Sequence of chain 1.G:
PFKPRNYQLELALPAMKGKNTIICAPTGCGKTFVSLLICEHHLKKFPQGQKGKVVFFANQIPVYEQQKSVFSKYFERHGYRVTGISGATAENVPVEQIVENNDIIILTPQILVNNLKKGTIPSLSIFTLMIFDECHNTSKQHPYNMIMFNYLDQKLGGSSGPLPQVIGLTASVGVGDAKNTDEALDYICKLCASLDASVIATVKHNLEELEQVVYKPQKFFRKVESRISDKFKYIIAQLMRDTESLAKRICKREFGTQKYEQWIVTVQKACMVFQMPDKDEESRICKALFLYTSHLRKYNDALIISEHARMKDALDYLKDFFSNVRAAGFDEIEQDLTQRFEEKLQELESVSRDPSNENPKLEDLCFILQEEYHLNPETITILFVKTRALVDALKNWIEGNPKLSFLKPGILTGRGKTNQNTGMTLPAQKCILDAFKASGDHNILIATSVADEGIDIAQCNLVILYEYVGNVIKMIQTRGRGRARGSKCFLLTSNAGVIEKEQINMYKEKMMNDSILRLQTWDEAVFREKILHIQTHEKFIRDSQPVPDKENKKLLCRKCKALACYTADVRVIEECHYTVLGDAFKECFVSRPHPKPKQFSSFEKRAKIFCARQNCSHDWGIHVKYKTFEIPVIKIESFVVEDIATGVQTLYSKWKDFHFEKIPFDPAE

This small molecule binds to this protein.
Small molecule (SMILES): C[C@@H](O)[C@@H](C)O

Binding-site contacts:
Ligand atom C3 contacts residue THR497 of chain 1.G at 4.2 Å.
Ligand atom C1 contacts residue ASN490 of chain 1.G at 4.2 Å.
Ligand atom C3 contacts residue MET494 of chain 1.G at 4.4 Å (hydrophobic).
Ligand atom C3 contacts residue GLY489 of chain 1.G at 4.2 Å.
Ligand atom C2 contacts residue GLU521 of chain 1.G at 4.2 Å.
Ligand atom C4 contacts residue GLY489 of chain 1.G at 3.7 Å.
Ligand atom O5 contacts residue VAL488 of chain 1.G at 4.4 Å.
Ligand atom O5 contacts residue LEU484 of chain 1.G at 3.3 Å.
Ligand atom C1 contacts residue ASN524 of chain 1.G at 4.0 Å.
Ligand atom O6 contacts residue THR497 of chain 1.G at 3.7 Å.
Ligand atom C3 contacts residue TYR487 of chain 1.G at 3.8 Å (hydrophobic).
Ligand atom C1 contacts residue MET494 of chain 1.G at 4.2 Å (hydrophobic).
Ligand atom O6 contacts residue TYR487 of chain 1.G at 3.3 Å.
Ligand atom C1 contacts residue GLU521 of chain 1.G at 3.1 Å.
Ligand atom C4 contacts residue LYS493 of chain 1.G at 3.4 Å.
Ligand atom O5 contacts residue GLU521 of chain 1.G at 4.0 Å.
Ligand atom C4 contacts residue TYR487 of chain 1.G at 3.4 Å (hydrophobic).
Ligand atom O6 contacts residue LEU484 of chain 1.G at 3.7 Å.
Ligand atom C1 contacts residue VAL488 of chain 1.G at 4.3 Å (hydrophobic).
Ligand atom O5 contacts residue GLY489 of chain 1.G at 4.2 Å.
Ligand atom C1 contacts residue TYR487 of chain 1.G at 4.4 Å (hydrophobic).
Ligand atom C2 contacts residue LEU484 of chain 1.G at 4.5 Å (hydrophobic).
Ligand atom C2 contacts residue GLY489 of chain 1.G at 3.3 Å.
Ligand atom O5 contacts residue TYR487 of chain 1.G at 3.0 Å (h-bond).
Ligand atom C3 contacts residue LYS493 of chain 1.G at 4.3 Å.
Ligand atom C2 contacts residue TYR487 of chain 1.G at 3.7 Å (hydrophobic).
Ligand atom C1 contacts residue GLY489 of chain 1.G at 3.4 Å.
Ligand atom C2 contacts residue VAL488 of chain 1.G at 3.9 Å (hydrophobic).